Binding-site contacts:
Ligand atom O2 contacts residue ARG65 of chain 19.F at 4.0 Å.
Ligand atom N1 contacts residue LYS49 of chain 19.F at 4.3 Å.
Ligand atom C2 contacts residue LYS49 of chain 19.F at 3.9 Å.
Ligand atom C6 contacts residue ARG57 of chain 19.F at 2.9 Å.
Ligand atom C4 contacts residue ARG57 of chain 19.F at 3.7 Å.
Ligand atom C2 contacts residue ARG65 of chain 19.F at 4.4 Å.
Ligand atom C2 contacts residue ARG57 of chain 19.F at 3.4 Å.
Ligand atom N1 contacts residue ARG57 of chain 19.F at 2.7 Å (salt-bridge).
Ligand atom C1' contacts residue ARG57 of chain 19.F at 2.9 Å.
Ligand atom C5 contacts residue ARG57 of chain 19.F at 3.6 Å.
Ligand atom O4 contacts residue ARG65 of chain 19.F at 3.3 Å (salt-bridge).
Ligand atom C1' contacts residue LYS49 of chain 19.F at 3.8 Å.
Ligand atom N3 contacts residue ARG65 of chain 19.F at 3.3 Å (salt-bridge).
Ligand atom C2' contacts residue ARG57 of chain 19.F at 4.4 Å.
Ligand atom O2 contacts residue LYS49 of chain 19.F at 3.0 Å (salt-bridge).
Ligand atom C4 contacts residue ARG65 of chain 19.F at 3.7 Å.
Ligand atom C2' contacts residue LYS49 of chain 19.F at 4.0 Å.
Ligand atom O4' contacts residue ARG57 of chain 19.F at 3.0 Å (salt-bridge).
Ligand atom O2 contacts residue ARG57 of chain 19.F at 3.0 Å.
Ligand atom O4 contacts residue ARG57 of chain 19.F at 3.2 Å (salt-bridge).
Ligand atom N3 contacts residue ARG57 of chain 19.F at 3.2 Å.
Ligand atom O2' contacts residue LYS49 of chain 19.F at 3.4 Å.

Sequence of chain 19.F:
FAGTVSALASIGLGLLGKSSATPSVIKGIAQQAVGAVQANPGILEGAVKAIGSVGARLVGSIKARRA

The protein below binds the small molecule below.
Small molecule (SMILES): O=c1ccn([C@@H]2O[C@H](CO[P](=O)(O)O[C@H]3[C@@H](O)[C@H](n4ccc(=O)[nH]c4=O)O[C@@H]3CO[P](=O)(O)O[C@H]3[C@@H](O)[C@H](n4ccc(=O)[nH]c4=O)O[C@@H]3CO[P](=O)(O)O[C@H]3[C@@H](O)[C@H](n4ccc(=O)[nH]c4=O)O[C@@H]3CO)[C@@H](O)[C@H]2O)c(=O)[nH]1